Sequence of chain 1.C:
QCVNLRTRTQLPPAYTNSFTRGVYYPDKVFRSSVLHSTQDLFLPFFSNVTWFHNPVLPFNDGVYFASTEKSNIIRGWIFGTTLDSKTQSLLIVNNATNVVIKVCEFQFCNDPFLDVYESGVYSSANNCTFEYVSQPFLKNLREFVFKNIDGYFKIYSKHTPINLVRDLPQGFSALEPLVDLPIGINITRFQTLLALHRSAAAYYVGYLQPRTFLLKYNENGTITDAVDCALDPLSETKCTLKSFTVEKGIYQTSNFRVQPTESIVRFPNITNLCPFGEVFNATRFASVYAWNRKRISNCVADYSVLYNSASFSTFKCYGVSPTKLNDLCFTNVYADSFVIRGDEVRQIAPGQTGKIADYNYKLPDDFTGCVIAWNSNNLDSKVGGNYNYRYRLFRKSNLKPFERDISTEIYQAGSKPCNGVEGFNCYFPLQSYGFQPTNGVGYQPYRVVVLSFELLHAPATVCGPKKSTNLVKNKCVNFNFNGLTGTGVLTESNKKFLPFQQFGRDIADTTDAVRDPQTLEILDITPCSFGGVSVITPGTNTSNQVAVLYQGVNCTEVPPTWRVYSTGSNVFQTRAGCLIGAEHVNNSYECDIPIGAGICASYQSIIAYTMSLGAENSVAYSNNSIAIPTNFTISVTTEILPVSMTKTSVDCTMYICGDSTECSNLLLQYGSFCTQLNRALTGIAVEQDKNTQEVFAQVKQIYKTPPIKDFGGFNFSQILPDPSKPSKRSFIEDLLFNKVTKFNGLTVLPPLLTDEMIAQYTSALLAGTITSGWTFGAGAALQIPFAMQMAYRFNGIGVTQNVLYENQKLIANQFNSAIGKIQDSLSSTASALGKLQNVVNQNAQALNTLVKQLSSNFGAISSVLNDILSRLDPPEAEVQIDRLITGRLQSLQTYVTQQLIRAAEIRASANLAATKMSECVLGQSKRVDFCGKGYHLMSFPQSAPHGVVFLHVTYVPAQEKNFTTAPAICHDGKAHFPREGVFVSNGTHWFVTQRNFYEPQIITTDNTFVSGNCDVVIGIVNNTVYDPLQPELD

A small-molecule ligand and the protein it binds are described below.
Small molecule (SMILES): CC(=O)N[C@H]1[C@H](O[C@H]2[C@H](O)[C@@H](NC(C)=O)CO[C@@H]2CO)O[C@H](CO)[C@@H](O)[C@@H]1O

Binding-site contacts:
Ligand atom C8 contacts residue LEU920 of chain 1.C at 4.0 Å (hydrophobic).
Ligand atom C5 contacts residue LEU920 of chain 1.C at 4.2 Å (hydrophobic).
Ligand atom O7 contacts residue GLN1069 of chain 1.C at 3.6 Å (h-bond).
Ligand atom O5 contacts residue GLN1069 of chain 1.C at 4.5 Å.
Ligand atom C4 contacts residue ASN715 of chain 1.C at 4.2 Å.
Ligand atom C7 contacts residue ASN715 of chain 1.C at 3.5 Å.
Ligand atom O4 contacts residue LEU920 of chain 1.C at 4.2 Å.
Ligand atom C5 contacts residue ASN715 of chain 1.C at 3.7 Å.
Ligand atom N2 contacts residue ASN715 of chain 1.C at 2.9 Å (h-bond).
Ligand atom C7 contacts residue LEU920 of chain 1.C at 3.9 Å (hydrophobic).
Ligand atom C1 contacts residue ASN715 of chain 1.C at 1.4 Å.
Ligand atom O7 contacts residue LEU920 of chain 1.C at 3.7 Å.
Ligand atom C3 contacts residue ASN715 of chain 1.C at 3.8 Å.
Ligand atom O5 contacts residue ASN715 of chain 1.C at 2.4 Å (h-bond).
Ligand atom C2 contacts residue ASN715 of chain 1.C at 2.4 Å.
Ligand atom C6 contacts residue LEU920 of chain 1.C at 4.5 Å (hydrophobic).
Ligand atom C1 contacts residue GLN1069 of chain 1.C at 4.3 Å.
Ligand atom O7 contacts residue ASN715 of chain 1.C at 3.6 Å.
Ligand atom C6 contacts residue GLN924 of chain 1.C at 4.4 Å.